Sequence of chain 1.C:
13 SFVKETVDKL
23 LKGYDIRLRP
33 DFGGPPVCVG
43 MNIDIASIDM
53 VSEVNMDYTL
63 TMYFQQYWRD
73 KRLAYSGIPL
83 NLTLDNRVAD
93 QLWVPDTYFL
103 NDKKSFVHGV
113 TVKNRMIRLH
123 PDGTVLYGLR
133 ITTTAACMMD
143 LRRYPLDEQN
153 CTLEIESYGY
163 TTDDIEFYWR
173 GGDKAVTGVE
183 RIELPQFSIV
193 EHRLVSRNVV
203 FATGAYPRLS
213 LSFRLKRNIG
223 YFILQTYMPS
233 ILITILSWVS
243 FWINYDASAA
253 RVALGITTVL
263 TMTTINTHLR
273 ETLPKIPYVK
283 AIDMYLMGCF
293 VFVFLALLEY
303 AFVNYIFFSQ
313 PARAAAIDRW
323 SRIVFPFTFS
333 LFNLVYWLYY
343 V

The small molecule below binds the protein below.
Small molecule (SMILES): CC(=O)N[C@@H]1[C@@H](O)[C@H](O)[C@@H](CO)O[C@H]1O

Binding-site contacts:
Ligand atom C7 contacts residue ASN83 of chain 1.C at 3.4 Å.
Ligand atom O6 contacts residue HIS122 of chain 1.C at 3.4 Å (h-bond).
Ligand atom N2 contacts residue ASN83 of chain 1.C at 3.0 Å (h-bond).
Ligand atom C2 contacts residue ASN83 of chain 1.C at 2.5 Å.
Ligand atom C4 contacts residue ASN83 of chain 1.C at 4.3 Å.
Ligand atom O7 contacts residue ASN83 of chain 1.C at 3.9 Å.
Ligand atom C6 contacts residue HIS122 of chain 1.C at 4.1 Å.
Ligand atom O5 contacts residue ASN83 of chain 1.C at 2.3 Å (h-bond).
Ligand atom O5 contacts residue HIS122 of chain 1.C at 3.4 Å.
Ligand atom C5 contacts residue HIS122 of chain 1.C at 4.0 Å.
Ligand atom C5 contacts residue ASN83 of chain 1.C at 3.6 Å.
Ligand atom C1 contacts residue ASN83 of chain 1.C at 1.4 Å.
Ligand atom C8 contacts residue LEU82 of chain 1.C at 3.8 Å (hydrophobic).
Ligand atom C3 contacts residue ASN83 of chain 1.C at 3.8 Å.
Ligand atom C8 contacts residue ASN83 of chain 1.C at 4.0 Å.
Ligand atom C8 contacts residue PRO81 of chain 1.C at 3.5 Å (hydrophobic).
Ligand atom C1 contacts residue HIS122 of chain 1.C at 3.9 Å.